Sequence of chain 1.H:
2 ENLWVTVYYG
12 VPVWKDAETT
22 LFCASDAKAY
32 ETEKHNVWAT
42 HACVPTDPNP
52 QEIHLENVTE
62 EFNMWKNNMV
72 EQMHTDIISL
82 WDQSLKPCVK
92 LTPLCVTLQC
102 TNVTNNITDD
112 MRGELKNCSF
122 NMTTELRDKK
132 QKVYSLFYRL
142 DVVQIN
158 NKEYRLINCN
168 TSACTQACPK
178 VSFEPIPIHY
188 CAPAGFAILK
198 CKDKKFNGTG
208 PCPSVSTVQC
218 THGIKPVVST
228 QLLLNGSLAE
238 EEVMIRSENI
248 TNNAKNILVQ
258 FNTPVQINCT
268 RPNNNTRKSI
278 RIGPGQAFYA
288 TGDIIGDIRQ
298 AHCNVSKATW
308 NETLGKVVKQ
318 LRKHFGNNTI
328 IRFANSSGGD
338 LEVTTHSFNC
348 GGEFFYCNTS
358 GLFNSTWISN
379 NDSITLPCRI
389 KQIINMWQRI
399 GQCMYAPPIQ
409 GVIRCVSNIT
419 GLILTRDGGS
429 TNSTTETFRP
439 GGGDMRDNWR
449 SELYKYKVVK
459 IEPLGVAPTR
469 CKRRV

Binding-site contacts:
Ligand atom C7 contacts residue ARG278 of chain 1.B at 3.4 Å.
Ligand atom C5 contacts residue ASN167 of chain 1.H at 3.7 Å.
Ligand atom C4 contacts residue ASN167 of chain 1.H at 4.2 Å.
Ligand atom C3 contacts residue ASN167 of chain 1.H at 3.8 Å.
Ligand atom O7 contacts residue ASN167 of chain 1.H at 4.3 Å.
Ligand atom C8 contacts residue ARG278 of chain 1.B at 3.3 Å.
Ligand atom O6 contacts residue ARG162 of chain 1.H at 3.8 Å.
Ligand atom C1 contacts residue ARG162 of chain 1.H at 3.5 Å.
Ligand atom O7 contacts residue ARG278 of chain 1.B at 3.3 Å (salt-bridge).
Ligand atom N2 contacts residue ARG278 of chain 1.B at 4.1 Å.
Ligand atom O4 contacts residue LYS62 of chain 1.I at 4.4 Å.
Ligand atom C2 contacts residue ASN167 of chain 1.H at 2.4 Å.
Ligand atom C1 contacts residue ASN167 of chain 1.H at 1.4 Å.
Ligand atom N2 contacts residue ASN167 of chain 1.H at 2.9 Å (h-bond).
Ligand atom O4 contacts residue GLY63 of chain 1.I at 4.4 Å.
Ligand atom C8 contacts residue ASN167 of chain 1.H at 4.5 Å.
Ligand atom C7 contacts residue ASN167 of chain 1.H at 3.8 Å.
Ligand atom O5 contacts residue ASN167 of chain 1.H at 2.4 Å (h-bond).
Ligand atom C6 contacts residue ARG162 of chain 1.H at 3.5 Å.
Ligand atom O5 contacts residue ARG162 of chain 1.H at 2.6 Å (salt-bridge).
Ligand atom C5 contacts residue ARG162 of chain 1.H at 3.7 Å.

This small molecule binds to this protein.
Small molecule (SMILES): CC(=O)N[C@H]1[C@H](O[C@H]2[C@H](O)[C@@H](NC(C)=O)CO[C@@H]2CO)O[C@H](CO)[C@@H](O[C@@H]2O[C@H](CO)[C@@H](O)[C@H](O)[C@@H]2O)[C@@H]1O

Sequence of chain 1.B:
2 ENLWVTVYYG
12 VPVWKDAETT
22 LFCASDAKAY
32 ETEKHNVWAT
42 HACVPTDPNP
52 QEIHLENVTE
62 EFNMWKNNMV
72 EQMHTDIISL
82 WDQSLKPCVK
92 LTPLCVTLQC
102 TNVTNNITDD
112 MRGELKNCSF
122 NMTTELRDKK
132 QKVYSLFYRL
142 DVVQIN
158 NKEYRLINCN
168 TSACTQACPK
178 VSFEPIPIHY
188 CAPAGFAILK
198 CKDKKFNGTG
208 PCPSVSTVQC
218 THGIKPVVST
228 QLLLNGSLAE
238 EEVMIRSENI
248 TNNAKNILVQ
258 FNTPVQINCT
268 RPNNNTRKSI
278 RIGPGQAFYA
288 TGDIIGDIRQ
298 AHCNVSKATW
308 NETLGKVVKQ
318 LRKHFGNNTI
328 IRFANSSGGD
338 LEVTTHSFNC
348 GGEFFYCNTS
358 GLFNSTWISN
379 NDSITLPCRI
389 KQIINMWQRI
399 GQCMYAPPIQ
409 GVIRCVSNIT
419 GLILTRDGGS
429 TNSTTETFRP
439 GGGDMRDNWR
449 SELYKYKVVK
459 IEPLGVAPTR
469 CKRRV

Sequence of chain 1.I:
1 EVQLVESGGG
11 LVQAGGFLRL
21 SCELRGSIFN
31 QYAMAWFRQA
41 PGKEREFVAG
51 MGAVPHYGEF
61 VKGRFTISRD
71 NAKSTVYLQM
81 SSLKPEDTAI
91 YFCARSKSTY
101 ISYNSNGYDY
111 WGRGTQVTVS